Sequence of chain 1.A:
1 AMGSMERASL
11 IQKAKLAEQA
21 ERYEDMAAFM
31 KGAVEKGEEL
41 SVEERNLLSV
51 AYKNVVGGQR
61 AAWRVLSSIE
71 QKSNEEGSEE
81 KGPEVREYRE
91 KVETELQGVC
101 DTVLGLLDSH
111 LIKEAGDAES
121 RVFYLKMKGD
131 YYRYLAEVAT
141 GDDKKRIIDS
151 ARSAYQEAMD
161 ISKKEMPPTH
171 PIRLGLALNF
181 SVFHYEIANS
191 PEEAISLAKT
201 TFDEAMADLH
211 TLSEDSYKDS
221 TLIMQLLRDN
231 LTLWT

Binding-site contacts:
Ligand atom N contacts residue LEU233 of chain 1.A at 3.6 Å.
Ligand atom NH2 contacts residue VAL182 of chain 1.A at 3.5 Å.
Ligand atom O contacts residue LYS53 of chain 1.A at 3.4 Å (salt-bridge).
Ligand atom NZ contacts residue ASP229 of chain 1.A at 2.8 Å (salt-bridge).
Ligand atom CZ contacts residue ARG64 of chain 1.A at 3.5 Å.
Ligand atom CA contacts residue ASN230 of chain 1.A at 3.4 Å.
Ligand atom CD contacts residue GLU186 of chain 1.A at 3.5 Å.
Ligand atom OXT contacts residue LYS53 of chain 1.A at 3.6 Å.
Ligand atom C contacts residue ASN230 of chain 1.A at 3.6 Å.
Ligand atom O contacts residue ASN230 of chain 1.A at 3.0 Å (h-bond).
Ligand atom O3P contacts residue ARG60 of chain 1.A at 3.0 Å (salt-bridge).
Ligand atom O1P contacts residue TYR134 of chain 1.A at 2.6 Å (h-bond).
Ligand atom CA contacts residue ASN179 of chain 1.A at 3.4 Å.
Ligand atom O contacts residue VAL182 of chain 1.A at 3.3 Å.
Ligand atom NH2 contacts residue GLU186 of chain 1.A at 3.0 Å (salt-bridge).
Ligand atom N contacts residue ASN179 of chain 1.A at 2.9 Å (h-bond).
Ligand atom O1P contacts residue ARG133 of chain 1.A at 2.8 Å (salt-bridge).
Ligand atom CB contacts residue ASN230 of chain 1.A at 3.6 Å.
Ligand atom O1P contacts residue LYS53 of chain 1.A at 3.0 Å (salt-bridge).
Ligand atom N contacts residue ASN230 of chain 1.A at 2.8 Å (h-bond).
Ligand atom O contacts residue ASN179 of chain 1.A at 2.9 Å (h-bond).
Ligand atom C contacts residue ASN179 of chain 1.A at 3.6 Å.
Ligand atom C contacts residue LYS53 of chain 1.A at 3.4 Å.
Ligand atom CA contacts residue LEU233 of chain 1.A at 3.7 Å (hydrophobic).
Ligand atom P contacts residue ARG60 of chain 1.A at 3.7 Å.
Ligand atom CB contacts residue ASN179 of chain 1.A at 3.3 Å.
Ligand atom O contacts residue LYS126 of chain 1.A at 2.8 Å (salt-bridge).
Ligand atom NE contacts residue ARG64 of chain 1.A at 3.6 Å (salt-bridge).
Ligand atom CA contacts residue LEU178 of chain 1.A at 3.6 Å (hydrophobic).
Ligand atom O3P contacts residue ARG133 of chain 1.A at 2.8 Å (salt-bridge).
Ligand atom NE contacts residue GLU186 of chain 1.A at 2.9 Å (salt-bridge).
Ligand atom O2P contacts residue ARG60 of chain 1.A at 2.8 Å (salt-bridge).
Ligand atom CZ contacts residue GLU186 of chain 1.A at 3.7 Å.
Ligand atom CZ contacts residue VAL182 of chain 1.A at 3.7 Å (hydrophobic).
Ligand atom CB contacts residue ASN230 of chain 1.A at 3.7 Å.
Ligand atom NH1 contacts residue ARG64 of chain 1.A at 3.6 Å (salt-bridge).
Ligand atom NH2 contacts residue ARG64 of chain 1.A at 3.4 Å (salt-bridge).
Ligand atom O contacts residue LEU178 of chain 1.A at 3.6 Å.
Ligand atom NH2 contacts residue ARG60 of chain 1.A at 3.5 Å (salt-bridge).
Ligand atom CG1 contacts residue GLY175 of chain 1.A at 3.4 Å.

The small molecule below binds the protein below.
Small molecule (SMILES): CC(C)[C@H](NC(=O)[C@H](COP(=O)(O)O)NC(=O)[C@H](CCCCN)NC(=O)[C@H](CCCN=C(N)N)NC(=O)[C@H](CCCN=C(N)N)NC(=O)[C@H](C)N)C(=O)O